Binding-site contacts:
Ligand atom O contacts residue GLY511 of chain 1.D at 3.4 Å.
Ligand atom C5 contacts residue GLN706 of chain 1.D at 4.0 Å.
Ligand atom C6 contacts residue GLN706 of chain 1.D at 3.4 Å.
Ligand atom O7 contacts residue MBN1 of chain 1.K at 3.6 Å.
Ligand atom C contacts residue ARG507 of chain 1.D at 3.6 Å.
Ligand atom C4 contacts residue TRP612 of chain 1.D at 4.0 Å (hydrophobic).
Ligand atom O7 contacts residue LEU491 of chain 1.D at 4.0 Å.
Ligand atom O contacts residue ARG507 of chain 1.D at 2.8 Å (salt-bridge).
Ligand atom C contacts residue MBN1 of chain 1.K at 3.9 Å.
Ligand atom C contacts residue LEU491 of chain 1.D at 3.6 Å (hydrophobic).
Ligand atom C contacts residue GLY512 of chain 1.D at 3.6 Å.
Ligand atom O8 contacts residue LEU491 of chain 1.D at 2.9 Å (h-bond).
Ligand atom C contacts residue GLY511 of chain 1.D at 3.4 Å.
Ligand atom O7 contacts residue SER494 of chain 1.D at 4.0 Å.
Ligand atom C5 contacts residue LEU491 of chain 1.D at 3.4 Å (hydrophobic).
Ligand atom C6 contacts residue LEU491 of chain 1.D at 3.3 Å (hydrophobic).
Ligand atom C contacts residue ASN614 of chain 1.D at 3.3 Å.
Ligand atom C4 contacts residue MBN1 of chain 1.K at 3.4 Å.
Ligand atom O contacts residue MBN1 of chain 1.K at 3.8 Å.
Ligand atom O8 contacts residue SER494 of chain 1.D at 3.2 Å (h-bond).
Ligand atom O7 contacts residue GLN706 of chain 1.D at 2.4 Å (h-bond).
Ligand atom C6 contacts residue TRP612 of chain 1.D at 3.8 Å (hydrophobic).
Ligand atom C6 contacts residue MET493 of chain 1.D at 3.6 Å (hydrophobic).
Ligand atom O contacts residue GLY512 of chain 1.D at 2.7 Å (h-bond).
Ligand atom O7 contacts residue CYS492 of chain 1.D at 3.4 Å (h-bond).
Ligand atom C4 contacts residue LEU491 of chain 1.D at 3.7 Å (hydrophobic).
Ligand atom O8 contacts residue TRP612 of chain 1.D at 3.8 Å.
Ligand atom O8 contacts residue CYS492 of chain 1.D at 3.4 Å (h-bond).
Ligand atom C4 contacts residue GLN706 of chain 1.D at 3.6 Å.
Ligand atom C4 contacts residue ASN614 of chain 1.D at 3.2 Å.
Ligand atom C6 contacts residue CYS492 of chain 1.D at 3.5 Å (hydrophobic).
Ligand atom OXT contacts residue ARG507 of chain 1.D at 3.0 Å (salt-bridge).
Ligand atom O7 contacts residue MET493 of chain 1.D at 3.2 Å (h-bond).
Ligand atom OXT contacts residue GLY511 of chain 1.D at 3.3 Å.
Ligand atom OXT contacts residue LEU491 of chain 1.D at 3.2 Å.
Ligand atom C5 contacts residue TRP612 of chain 1.D at 3.2 Å (hydrophobic).
Ligand atom OXT contacts residue GLY512 of chain 1.D at 3.9 Å.
Ligand atom O8 contacts residue MET493 of chain 1.D at 3.2 Å (h-bond).
Ligand atom O contacts residue ASN614 of chain 1.D at 2.6 Å (h-bond).
Ligand atom C6 contacts residue SER494 of chain 1.D at 3.9 Å.

This protein binds this small molecule.
Small molecule (SMILES): O=C(O)/C=C/C(=O)O

Sequence of chain 1.D:
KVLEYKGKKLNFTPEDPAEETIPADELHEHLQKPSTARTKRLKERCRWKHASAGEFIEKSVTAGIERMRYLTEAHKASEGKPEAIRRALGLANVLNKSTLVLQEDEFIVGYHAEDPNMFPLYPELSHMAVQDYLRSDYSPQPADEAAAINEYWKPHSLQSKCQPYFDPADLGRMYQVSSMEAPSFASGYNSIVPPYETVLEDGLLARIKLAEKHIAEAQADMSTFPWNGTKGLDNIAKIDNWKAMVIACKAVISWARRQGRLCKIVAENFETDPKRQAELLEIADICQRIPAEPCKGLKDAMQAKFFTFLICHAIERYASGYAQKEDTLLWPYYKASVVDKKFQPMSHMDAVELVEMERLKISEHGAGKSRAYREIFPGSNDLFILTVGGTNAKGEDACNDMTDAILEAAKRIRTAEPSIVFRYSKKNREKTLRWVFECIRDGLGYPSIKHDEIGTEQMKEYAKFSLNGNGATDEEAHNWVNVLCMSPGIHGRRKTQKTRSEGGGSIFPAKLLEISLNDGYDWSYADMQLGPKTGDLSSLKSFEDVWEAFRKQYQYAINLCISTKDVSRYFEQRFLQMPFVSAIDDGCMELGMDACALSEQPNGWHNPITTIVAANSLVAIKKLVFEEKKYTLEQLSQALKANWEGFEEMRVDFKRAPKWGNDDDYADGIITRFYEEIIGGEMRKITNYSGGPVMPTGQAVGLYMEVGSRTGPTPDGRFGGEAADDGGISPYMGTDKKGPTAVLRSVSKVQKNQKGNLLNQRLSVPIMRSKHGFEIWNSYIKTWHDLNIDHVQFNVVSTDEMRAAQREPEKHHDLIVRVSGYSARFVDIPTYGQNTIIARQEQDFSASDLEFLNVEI